Binding-site contacts:
Ligand atom O5 contacts residue THR51 of chain 1.A at 4.3 Å.
Ligand atom O5 contacts residue ASN49 of chain 1.A at 2.4 Å (h-bond).
Ligand atom C7 contacts residue ASN49 of chain 1.A at 3.8 Å.
Ligand atom C1 contacts residue ASN49 of chain 1.A at 1.4 Å.
Ligand atom C1 contacts residue THR51 of chain 1.A at 3.6 Å.
Ligand atom C5 contacts residue ASN49 of chain 1.A at 3.7 Å.
Ligand atom N2 contacts residue ASN49 of chain 1.A at 2.8 Å (h-bond).
Ligand atom C2 contacts residue ASN49 of chain 1.A at 2.5 Å.
Ligand atom O7 contacts residue ASN49 of chain 1.A at 4.5 Å.
Ligand atom C4 contacts residue ASN49 of chain 1.A at 4.2 Å.
Ligand atom C8 contacts residue ASN49 of chain 1.A at 4.0 Å.
Ligand atom C3 contacts residue ASN49 of chain 1.A at 3.8 Å.

The protein below binds the small molecule below.
Small molecule (SMILES): CC(=O)N[C@@H]1[C@@H](O)[C@H](O)[C@@H](CO)O[C@H]1O

Sequence of chain 1.A:
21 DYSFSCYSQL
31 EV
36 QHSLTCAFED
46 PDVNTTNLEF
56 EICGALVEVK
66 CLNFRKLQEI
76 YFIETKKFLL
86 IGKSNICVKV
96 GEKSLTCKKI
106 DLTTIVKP